Binding-site contacts:
Ligand atom N1 contacts residue ALA53 of chain 1.A at 3.5 Å.
Ligand atom C11 contacts residue GLU72 of chain 1.A at 3.8 Å.
Ligand atom C1 contacts residue LEU159 of chain 1.A at 3.8 Å (hydrophobic).
Ligand atom CL1 contacts residue VAL33 of chain 1.A at 3.4 Å.
Ligand atom C17 contacts residue LEU25 of chain 1.A at 3.4 Å (hydrophobic).
Ligand atom C10 contacts residue MET76 of chain 1.A at 3.7 Å (hydrophobic).
Ligand atom O1 contacts residue ALA53 of chain 1.A at 3.8 Å.
Ligand atom C2 contacts residue LEU159 of chain 1.A at 3.6 Å (hydrophobic).
Ligand atom N1 contacts residue GLU103 of chain 1.A at 3.2 Å (salt-bridge).
Ligand atom C11 contacts residue PHE171 of chain 1.A at 3.8 Å (hydrophobic).
Ligand atom N2 contacts residue ASP170 of chain 1.A at 3.0 Å (salt-bridge).
Ligand atom N4 contacts residue PHE30 of chain 1.A at 3.6 Å.
Ligand atom C9 contacts residue PHE171 of chain 1.A at 3.8 Å (hydrophobic).
Ligand atom O2 contacts residue GLU27 of chain 1.A at 3.8 Å.
Ligand atom N7 contacts residue ALA105 of chain 1.A at 3.1 Å (h-bond).
Ligand atom O1 contacts residue TYR104 of chain 1.A at 3.4 Å.
Ligand atom C20 contacts residue CYS29 of chain 1.A at 1.8 Å (hydrophobic).
Ligand atom O1 contacts residue GLU103 of chain 1.A at 3.7 Å.
Ligand atom O3 contacts residue ASN109 of chain 1.A at 3.1 Å (h-bond).
Ligand atom C1 contacts residue ALA53 of chain 1.A at 3.7 Å (hydrophobic).
Ligand atom C12 contacts residue GLU72 of chain 1.A at 3.2 Å.
Ligand atom C9 contacts residue ASP170 of chain 1.A at 3.7 Å.
Ligand atom C4 contacts residue LEU159 of chain 1.A at 3.5 Å (hydrophobic).
Ligand atom O2 contacts residue GLY26 of chain 1.A at 3.7 Å.
Ligand atom O2 contacts residue LEU25 of chain 1.A at 3.1 Å (h-bond).
Ligand atom CL1 contacts residue VAL102 of chain 1.A at 3.7 Å.
Ligand atom N1 contacts residue LEU159 of chain 1.A at 3.8 Å.
Ligand atom C19 contacts residue CYS29 of chain 1.A at 2.5 Å (hydrophobic).
Ligand atom C1 contacts residue GLU103 of chain 1.A at 3.9 Å.
Ligand atom O3 contacts residue GLY108 of chain 1.A at 3.6 Å.
Ligand atom C20 contacts residue PHE30 of chain 1.A at 3.2 Å (hydrophobic).
Ligand atom C26 contacts residue ALA105 of chain 1.A at 3.2 Å (hydrophobic).
Ligand atom C1 contacts residue ALA105 of chain 1.A at 3.8 Å (hydrophobic).
Ligand atom C23 contacts residue GLU112 of chain 1.A at 3.7 Å.
Ligand atom O1 contacts residue ALA105 of chain 1.A at 2.7 Å (h-bond).
Ligand atom O2 contacts residue CYS29 of chain 1.A at 3.2 Å (h-bond).
Ligand atom C3 contacts residue LEU159 of chain 1.A at 3.5 Å (hydrophobic).
Ligand atom C18 contacts residue CYS29 of chain 1.A at 3.3 Å (hydrophobic).
Ligand atom C12 contacts residue LYS55 of chain 1.A at 3.8 Å.
Ligand atom C23 contacts residue ASN109 of chain 1.A at 3.6 Å.

A small-molecule ligand and the protein it binds are described below.
Small molecule (SMILES): CCC(=O)N1C[C@@H](n2nc(C#Cc3cc4ncn(C5CC5)c4cc3Cl)c(C(N)=O)c2NC)C[C@@H]1COC

Sequence of chain 1.A:
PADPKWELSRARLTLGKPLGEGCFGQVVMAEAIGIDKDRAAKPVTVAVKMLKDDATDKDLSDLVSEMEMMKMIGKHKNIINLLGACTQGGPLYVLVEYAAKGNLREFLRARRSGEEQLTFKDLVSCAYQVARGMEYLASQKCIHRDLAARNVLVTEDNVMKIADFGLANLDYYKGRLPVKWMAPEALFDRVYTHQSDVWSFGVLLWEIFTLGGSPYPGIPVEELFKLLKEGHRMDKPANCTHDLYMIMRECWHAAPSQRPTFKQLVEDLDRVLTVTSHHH